Sequence of chain 1.D:
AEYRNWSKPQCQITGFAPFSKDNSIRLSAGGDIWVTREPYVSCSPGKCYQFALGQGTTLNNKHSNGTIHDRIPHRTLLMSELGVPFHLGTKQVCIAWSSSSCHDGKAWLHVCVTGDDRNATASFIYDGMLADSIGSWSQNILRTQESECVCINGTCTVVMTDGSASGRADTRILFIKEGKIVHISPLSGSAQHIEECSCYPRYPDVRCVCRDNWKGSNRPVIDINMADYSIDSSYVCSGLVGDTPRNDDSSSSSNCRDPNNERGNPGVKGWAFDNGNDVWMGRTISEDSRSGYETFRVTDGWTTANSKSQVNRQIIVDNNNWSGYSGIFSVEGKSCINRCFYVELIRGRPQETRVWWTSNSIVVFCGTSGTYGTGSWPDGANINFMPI

Binding-site contacts:
Ligand atom C7 contacts residue ASN79 of chain 1.D at 3.6 Å.
Ligand atom O7 contacts residue ASN79 of chain 1.D at 4.0 Å.
Ligand atom C8 contacts residue ILE402 of chain 1.D at 3.4 Å (hydrophobic).
Ligand atom C3 contacts residue ASN79 of chain 1.D at 3.8 Å.
Ligand atom C5 contacts residue ASN79 of chain 1.D at 3.7 Å.
Ligand atom C7 contacts residue TRP370 of chain 1.D at 4.0 Å (hydrophobic).
Ligand atom C1 contacts residue TRP370 of chain 1.D at 4.1 Å (hydrophobic).
Ligand atom C2 contacts residue ASN79 of chain 1.D at 2.5 Å.
Ligand atom C3 contacts residue TRP370 of chain 1.D at 4.0 Å (hydrophobic).
Ligand atom O4 contacts residue TRP370 of chain 1.D at 4.4 Å.
Ligand atom N2 contacts residue TRP370 of chain 1.D at 3.5 Å.
Ligand atom O5 contacts residue ASN79 of chain 1.D at 2.4 Å (h-bond).
Ligand atom O7 contacts residue TRP370 of chain 1.D at 3.8 Å.
Ligand atom C2 contacts residue TRP370 of chain 1.D at 4.3 Å (hydrophobic).
Ligand atom C5 contacts residue TRP370 of chain 1.D at 4.3 Å (hydrophobic).
Ligand atom O3 contacts residue TRP370 of chain 1.D at 4.4 Å.
Ligand atom C8 contacts residue TRP370 of chain 1.D at 3.5 Å (hydrophobic).
Ligand atom N2 contacts residue ASN79 of chain 1.D at 2.9 Å (h-bond).
Ligand atom C4 contacts residue ASN79 of chain 1.D at 4.4 Å.
Ligand atom C1 contacts residue ASN79 of chain 1.D at 1.5 Å.

The small molecule below binds the protein below.
Small molecule (SMILES): CC(=O)N[C@H]1[C@H](O[C@H]2[C@H](O)[C@@H](NC(C)=O)CO[C@@H]2CO)O[C@H](CO)[C@@H](O)[C@@H]1O